Sequence of chain 4.L:
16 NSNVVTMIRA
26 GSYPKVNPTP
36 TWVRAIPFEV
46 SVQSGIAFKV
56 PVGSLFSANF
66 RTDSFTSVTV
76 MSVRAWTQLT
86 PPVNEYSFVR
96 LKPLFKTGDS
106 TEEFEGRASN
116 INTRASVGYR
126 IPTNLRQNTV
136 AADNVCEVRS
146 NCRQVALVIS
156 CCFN

Binding-site contacts:
Ligand atom N3 contacts residue ASN16 of chain 4.L at 2.7 Å (h-bond).
Ligand atom N3 contacts residue ARG125 of chain 2.L at 3.8 Å.
Ligand atom O5' contacts residue ARG131 of chain 2.L at 2.9 Å (salt-bridge).
Ligand atom C3' contacts residue ARG125 of chain 2.L at 3.4 Å.
Ligand atom N3 contacts residue SER17 of chain 4.L at 4.4 Å.
Ligand atom OP2 contacts residue ARG131 of chain 2.L at 3.8 Å.
Ligand atom C4 contacts residue ASN16 of chain 4.L at 3.9 Å.
Ligand atom OP1 contacts residue ILE23 of chain 4.L at 3.7 Å.
Ligand atom C2' contacts residue ARG125 of chain 2.L at 3.8 Å.
Ligand atom OP2 contacts residue ILE23 of chain 4.L at 4.1 Å.
Ligand atom O4 contacts residue SER17 of chain 4.L at 3.2 Å.
Ligand atom C2 contacts residue ARG125 of chain 2.L at 4.0 Å.
Ligand atom OP3 contacts residue ILE23 of chain 4.L at 4.4 Å.
Ligand atom OP2 contacts residue SER77 of chain 2.L at 4.1 Å.
Ligand atom O2 contacts residue ARG125 of chain 2.L at 4.1 Å.
Ligand atom N1 contacts residue ASN16 of chain 4.L at 4.4 Å.
Ligand atom C1' contacts residue ARG125 of chain 2.L at 4.4 Å.
Ligand atom O4 contacts residue THR21 of chain 4.L at 4.3 Å.
Ligand atom OP3 contacts residue SER77 of chain 2.L at 4.4 Å.
Ligand atom C5 contacts residue ARG125 of chain 2.L at 3.7 Å.
Ligand atom C4' contacts residue ARG125 of chain 2.L at 4.4 Å.
Ligand atom O3' contacts residue ARG125 of chain 2.L at 4.1 Å.
Ligand atom OP3 contacts residue ARG125 of chain 2.L at 2.7 Å.
Ligand atom OP1 contacts residue ARG131 of chain 2.L at 3.4 Å (salt-bridge).
Ligand atom C5' contacts residue MET76 of chain 2.L at 4.4 Å (hydrophobic).
Ligand atom N1 contacts residue ARG125 of chain 2.L at 3.9 Å.
Ligand atom O4 contacts residue ASN16 of chain 4.L at 4.2 Å.
Ligand atom P contacts residue ILE23 of chain 4.L at 4.3 Å.
Ligand atom O2 contacts residue ASN16 of chain 4.L at 2.7 Å (h-bond).
Ligand atom OP1 contacts residue ARG125 of chain 2.L at 2.9 Å (salt-bridge).
Ligand atom C5' contacts residue ARG131 of chain 2.L at 3.4 Å.
Ligand atom C6 contacts residue ARG125 of chain 2.L at 3.7 Å.
Ligand atom O4 contacts residue ARG125 of chain 2.L at 4.0 Å.
Ligand atom C4 contacts residue ARG125 of chain 2.L at 3.7 Å.
Ligand atom P contacts residue ARG125 of chain 2.L at 3.8 Å.
Ligand atom O5' contacts residue ARG125 of chain 2.L at 3.1 Å (salt-bridge).
Ligand atom C5' contacts residue ARG125 of chain 2.L at 4.2 Å.
Ligand atom P contacts residue ARG131 of chain 2.L at 3.6 Å.
Ligand atom C4 contacts residue SER17 of chain 4.L at 4.1 Å.
Ligand atom C2 contacts residue ASN16 of chain 4.L at 3.0 Å.

Sequence of chain 2.L:
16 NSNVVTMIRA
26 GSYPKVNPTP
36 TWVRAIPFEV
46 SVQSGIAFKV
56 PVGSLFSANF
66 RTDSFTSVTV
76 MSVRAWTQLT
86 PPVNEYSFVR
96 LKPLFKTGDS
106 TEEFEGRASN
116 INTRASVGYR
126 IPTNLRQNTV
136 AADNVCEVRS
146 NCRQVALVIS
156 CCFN

The protein below binds the small molecule below.
Small molecule (SMILES): CO[P](=O)(O)O[C@H]1[C@@H](O)[C@H](n2ccc(=O)[nH]c2=O)O[C@@H]1COP(=O)(O)O